This protein binds this small molecule.
Small molecule (SMILES): O=C(O)Cc1ccc(O)c(O)c1

Binding-site contacts:
Ligand atom C3 contacts residue TYR257 of chain 2.A at 3.0 Å (hydrophobic).
Ligand atom C7 contacts residue ARG293 of chain 2.A at 3.4 Å.
Ligand atom C5 contacts residue VAL250 of chain 2.A at 3.6 Å (hydrophobic).
Ligand atom C7 contacts residue HIS248 of chain 2.A at 3.7 Å.
Ligand atom C2 contacts residue HIS248 of chain 2.A at 3.5 Å.
Ligand atom O3 contacts residue HIS214 of chain 2.A at 2.8 Å (h-bond).
Ligand atom C3 contacts residue MN1 of chain 2.C at 2.9 Å.
Ligand atom O1 contacts residue ARG293 of chain 2.A at 2.8 Å.
Ligand atom C1 contacts residue TRP192 of chain 2.A at 3.6 Å (hydrophobic).
Ligand atom C8 contacts residue ARG243 of chain 2.A at 3.7 Å.
Ligand atom O4 contacts residue TYR269 of chain 2.A at 3.6 Å.
Ligand atom O3 contacts residue GLU267 of chain 2.A at 3.1 Å (salt-bridge).
Ligand atom C6 contacts residue SER251 of chain 2.A at 3.9 Å.
Ligand atom O2 contacts residue HIS248 of chain 2.A at 2.5 Å (h-bond).
Ligand atom C8 contacts residue HIS248 of chain 2.A at 3.3 Å.
Ligand atom C6 contacts residue TRP192 of chain 2.A at 3.6 Å (hydrophobic).
Ligand atom O4 contacts residue HIS155 of chain 2.A at 3.0 Å (h-bond).
Ligand atom C3 contacts residue HIS248 of chain 2.A at 3.7 Å.
Ligand atom C4 contacts residue HIS248 of chain 2.A at 3.5 Å.
Ligand atom C4 contacts residue GLU267 of chain 2.A at 3.9 Å.
Ligand atom C4 contacts residue TRP192 of chain 2.A at 3.6 Å (hydrophobic).
Ligand atom C8 contacts residue ARG293 of chain 2.A at 3.5 Å.
Ligand atom C4 contacts residue MN1 of chain 2.C at 3.0 Å.
Ligand atom O2 contacts residue ARG293 of chain 2.A at 2.8 Å (salt-bridge).
Ligand atom O2 contacts residue ARG243 of chain 2.A at 2.9 Å (salt-bridge).
Ligand atom C6 contacts residue VAL250 of chain 2.A at 3.2 Å (hydrophobic).
Ligand atom O3 contacts residue TYR257 of chain 2.A at 2.7 Å (h-bond).
Ligand atom C7 contacts residue TRP192 of chain 2.A at 3.7 Å (hydrophobic).
Ligand atom O4 contacts residue MN1 of chain 2.C at 2.1 Å.
Ligand atom O1 contacts residue ARG243 of chain 2.A at 2.9 Å (salt-bridge).
Ligand atom C1 contacts residue HIS248 of chain 2.A at 3.4 Å.
Ligand atom C5 contacts residue TRP192 of chain 2.A at 3.4 Å (hydrophobic).
Ligand atom O4 contacts residue GLU267 of chain 2.A at 3.3 Å (salt-bridge).
Ligand atom O3 contacts residue MN1 of chain 2.C at 1.9 Å.
Ligand atom C5 contacts residue SER251 of chain 2.A at 3.3 Å.
Ligand atom C6 contacts residue HIS248 of chain 2.A at 3.4 Å.
Ligand atom O4 contacts residue HIS200 of chain 2.A at 3.3 Å (h-bond).
Ligand atom O1 contacts residue TRP304 of chain 2.A at 3.5 Å.
Ligand atom C2 contacts residue TYR257 of chain 2.A at 3.2 Å (hydrophobic).
Ligand atom C5 contacts residue HIS248 of chain 2.A at 3.4 Å.

Sequence of chain 2.A:
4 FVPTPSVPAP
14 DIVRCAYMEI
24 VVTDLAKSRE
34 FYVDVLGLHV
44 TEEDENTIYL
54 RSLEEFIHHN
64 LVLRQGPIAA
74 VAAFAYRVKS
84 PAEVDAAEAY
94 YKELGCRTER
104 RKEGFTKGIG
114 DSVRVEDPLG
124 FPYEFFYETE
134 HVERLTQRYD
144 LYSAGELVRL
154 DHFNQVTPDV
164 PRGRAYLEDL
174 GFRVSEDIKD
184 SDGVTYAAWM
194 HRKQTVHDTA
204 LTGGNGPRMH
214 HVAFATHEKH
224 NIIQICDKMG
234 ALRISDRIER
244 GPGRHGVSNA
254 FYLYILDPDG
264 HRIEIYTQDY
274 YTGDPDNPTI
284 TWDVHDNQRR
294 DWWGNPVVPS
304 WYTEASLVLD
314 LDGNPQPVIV